Sequence of chain 1.D:
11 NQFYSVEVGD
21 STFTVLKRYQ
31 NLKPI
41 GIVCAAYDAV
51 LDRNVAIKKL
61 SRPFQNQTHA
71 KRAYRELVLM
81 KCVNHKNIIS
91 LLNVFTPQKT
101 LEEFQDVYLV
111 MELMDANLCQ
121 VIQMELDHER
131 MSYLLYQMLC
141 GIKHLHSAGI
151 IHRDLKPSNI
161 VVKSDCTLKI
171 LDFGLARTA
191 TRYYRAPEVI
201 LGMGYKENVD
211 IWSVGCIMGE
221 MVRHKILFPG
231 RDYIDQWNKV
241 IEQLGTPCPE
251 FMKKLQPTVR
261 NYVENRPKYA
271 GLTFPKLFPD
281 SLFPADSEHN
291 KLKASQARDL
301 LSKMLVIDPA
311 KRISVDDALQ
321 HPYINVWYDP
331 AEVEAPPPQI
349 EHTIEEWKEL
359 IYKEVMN

Binding-site contacts:
Ligand atom C16 contacts residue GLN120 of chain 1.D at 3.7 Å.
Ligand atom C19 contacts residue ASP115 of chain 1.D at 4.0 Å.
Ligand atom C22 contacts residue GLN120 of chain 1.D at 3.9 Å.
Ligand atom C15 contacts residue ASN117 of chain 1.D at 3.8 Å.
Ligand atom C18 contacts residue ILE35 of chain 1.D at 3.4 Å (hydrophobic).
Ligand atom C16 contacts residue ASN117 of chain 1.D at 3.5 Å.
Ligand atom C12 contacts residue VAL43 of chain 1.D at 3.8 Å (hydrophobic).
Ligand atom C02 contacts residue MET114 of chain 1.D at 3.9 Å (hydrophobic).
Ligand atom C25 contacts residue GLN120 of chain 1.D at 3.8 Å.
Ligand atom C19 contacts residue MET114 of chain 1.D at 3.7 Å (hydrophobic).
Ligand atom C17 contacts residue ILE35 of chain 1.D at 3.7 Å (hydrophobic).
Ligand atom N03 contacts residue MET114 of chain 1.D at 3.1 Å (h-bond).
Ligand atom C01 contacts residue MET111 of chain 1.D at 3.9 Å (hydrophobic).
Ligand atom C17 contacts residue GLN120 of chain 1.D at 3.8 Å.
Ligand atom C19 contacts residue ILE35 of chain 1.D at 3.5 Å (hydrophobic).
Ligand atom C01 contacts residue LEU171 of chain 1.D at 3.9 Å (hydrophobic).
Ligand atom C04 contacts residue MET114 of chain 1.D at 3.9 Å (hydrophobic).
Ligand atom C11 contacts residue VAL43 of chain 1.D at 3.9 Å (hydrophobic).
Ligand atom C09 contacts residue LEU171 of chain 1.D at 3.6 Å (hydrophobic).
Ligand atom C21 contacts residue GLN120 of chain 1.D at 3.8 Å.
Ligand atom N13 contacts residue MET114 of chain 1.D at 2.8 Å (h-bond).
Ligand atom C14 contacts residue MET114 of chain 1.D at 3.5 Å (hydrophobic).
Ligand atom C17 contacts residue ALA116 of chain 1.D at 4.0 Å (hydrophobic).
Ligand atom C01 contacts residue ALA56 of chain 1.D at 3.9 Å (hydrophobic).
Ligand atom C02 contacts residue GLU112 of chain 1.D at 3.4 Å.
Ligand atom N03 contacts residue LEU113 of chain 1.D at 3.9 Å.
Ligand atom C18 contacts residue ASP115 of chain 1.D at 3.9 Å.
Ligand atom C11 contacts residue LEU171 of chain 1.D at 3.8 Å (hydrophobic).
Ligand atom N20 contacts residue GLN120 of chain 1.D at 3.2 Å (h-bond).
Ligand atom C16 contacts residue ALA116 of chain 1.D at 3.6 Å (hydrophobic).
Ligand atom C24 contacts residue GLN120 of chain 1.D at 3.5 Å.
Ligand atom N10 contacts residue LEU171 of chain 1.D at 3.8 Å.
Ligand atom N08 contacts residue LEU171 of chain 1.D at 3.5 Å.
Ligand atom N03 contacts residue GLU112 of chain 1.D at 3.9 Å.
Ligand atom N13 contacts residue LEU113 of chain 1.D at 3.8 Å.
Ligand atom C02 contacts residue ALA56 of chain 1.D at 3.7 Å (hydrophobic).
Ligand atom C07 contacts residue LEU171 of chain 1.D at 3.6 Å (hydrophobic).
Ligand atom C15 contacts residue ALA116 of chain 1.D at 3.6 Å (hydrophobic).
Ligand atom C14 contacts residue ILE35 of chain 1.D at 4.0 Å (hydrophobic).
Ligand atom C12 contacts residue MET111 of chain 1.D at 3.5 Å (hydrophobic).

A protein and the small-molecule ligand that binds it are described below.
Small molecule (SMILES): Cc1nc[nH]c1-c1ccnc(Nc2ccc(N3CCOCC3)cc2)c1